Binding-site contacts:
Ligand atom N1 contacts residue PRO408 of chain 1.Z at 3.8 Å.
Ligand atom N7 contacts residue SER409 of chain 1.Z at 3.2 Å (h-bond).
Ligand atom C5 contacts residue PRO408 of chain 1.Z at 4.2 Å (hydrophobic).
Ligand atom N9 contacts residue PRO408 of chain 1.Z at 3.8 Å.
Ligand atom C5 contacts residue SER409 of chain 1.Z at 3.7 Å.
Ligand atom O1P contacts residue HIS405 of chain 1.DB at 3.9 Å.
Ligand atom C8 contacts residue HIS407 of chain 1.Z at 3.4 Å.
Ligand atom O2P contacts residue ASP403 of chain 1.DB at 3.9 Å.
Ligand atom N7 contacts residue PRO204 of chain 1.Z at 4.1 Å.
Ligand atom C2 contacts residue GLY416 of chain 1.Z at 3.6 Å.
Ligand atom C2 contacts residue ILE399 of chain 1.Z at 4.3 Å (hydrophobic).
Ligand atom O2P contacts residue GLY404 of chain 1.DB at 4.2 Å.
Ligand atom N6 contacts residue PRO204 of chain 1.Z at 4.4 Å.
Ligand atom C8 contacts residue PRO408 of chain 1.Z at 4.4 Å (hydrophobic).
Ligand atom N6 contacts residue PHE415 of chain 1.Z at 4.4 Å.
Ligand atom N1 contacts residue GLY416 of chain 1.Z at 3.1 Å (h-bond).
Ligand atom N6 contacts residue SER409 of chain 1.Z at 3.3 Å (h-bond).
Ligand atom C1' contacts residue PRO408 of chain 1.Z at 3.9 Å (hydrophobic).
Ligand atom N6 contacts residue GLY414 of chain 1.Z at 4.4 Å.
Ligand atom O2P contacts residue HIS407 of chain 1.Z at 4.1 Å.
Ligand atom C5 contacts residue PRO204 of chain 1.Z at 4.1 Å (hydrophobic).
Ligand atom C6 contacts residue SER409 of chain 1.Z at 3.8 Å.
Ligand atom C2' contacts residue HIS407 of chain 1.Z at 4.0 Å.
Ligand atom C6 contacts residue GLY416 of chain 1.Z at 4.2 Å.
Ligand atom C4 contacts residue PRO408 of chain 1.Z at 3.9 Å (hydrophobic).
Ligand atom N3 contacts residue PRO408 of chain 1.Z at 3.6 Å.
Ligand atom N6 contacts residue GLY416 of chain 1.Z at 3.7 Å.
Ligand atom C2 contacts residue PRO408 of chain 1.Z at 4.0 Å (hydrophobic).
Ligand atom C8 contacts residue SER409 of chain 1.Z at 4.2 Å.
Ligand atom C6 contacts residue PRO408 of chain 1.Z at 3.8 Å (hydrophobic).
Ligand atom N9 contacts residue HIS407 of chain 1.Z at 4.4 Å.
Ligand atom N7 contacts residue HIS407 of chain 1.Z at 3.8 Å.
Ligand atom N6 contacts residue PRO408 of chain 1.Z at 4.0 Å.
Ligand atom C6 contacts residue PRO204 of chain 1.Z at 4.3 Å (hydrophobic).
Ligand atom C2' contacts residue PRO408 of chain 1.Z at 4.3 Å (hydrophobic).

Sequence of chain 1.DB:
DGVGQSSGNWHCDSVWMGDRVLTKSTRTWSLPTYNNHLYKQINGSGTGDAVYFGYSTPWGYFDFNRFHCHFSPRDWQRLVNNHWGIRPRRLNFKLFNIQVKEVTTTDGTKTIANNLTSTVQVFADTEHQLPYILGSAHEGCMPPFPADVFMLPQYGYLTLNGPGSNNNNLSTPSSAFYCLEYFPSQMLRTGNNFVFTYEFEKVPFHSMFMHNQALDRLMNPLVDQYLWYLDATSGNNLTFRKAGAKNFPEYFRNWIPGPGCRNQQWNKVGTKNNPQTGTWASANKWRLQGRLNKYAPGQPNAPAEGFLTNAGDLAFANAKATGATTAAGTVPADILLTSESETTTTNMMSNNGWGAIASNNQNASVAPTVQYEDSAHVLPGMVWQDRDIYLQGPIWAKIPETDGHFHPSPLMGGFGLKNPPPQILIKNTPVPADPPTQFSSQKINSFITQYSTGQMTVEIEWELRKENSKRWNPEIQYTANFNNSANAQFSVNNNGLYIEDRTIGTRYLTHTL

Sequence of chain 1.Z:
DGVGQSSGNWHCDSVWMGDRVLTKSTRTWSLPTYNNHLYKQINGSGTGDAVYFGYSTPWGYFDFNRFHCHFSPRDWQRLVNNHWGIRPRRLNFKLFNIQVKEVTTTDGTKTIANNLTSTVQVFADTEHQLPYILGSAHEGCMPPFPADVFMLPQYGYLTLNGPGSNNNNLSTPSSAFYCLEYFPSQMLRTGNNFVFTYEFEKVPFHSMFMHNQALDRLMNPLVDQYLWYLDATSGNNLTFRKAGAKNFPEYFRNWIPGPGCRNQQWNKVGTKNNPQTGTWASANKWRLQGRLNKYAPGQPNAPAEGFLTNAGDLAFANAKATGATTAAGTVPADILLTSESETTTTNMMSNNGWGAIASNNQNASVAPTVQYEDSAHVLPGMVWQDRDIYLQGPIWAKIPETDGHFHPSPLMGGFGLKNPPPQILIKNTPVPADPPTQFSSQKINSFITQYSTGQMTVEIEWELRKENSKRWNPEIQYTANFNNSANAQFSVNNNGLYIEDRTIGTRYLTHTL

A small-molecule ligand and the protein it binds are described below.
Small molecule (SMILES): Nc1ncnc2c1ncn2[C@H]1C[C@H](O)[C@@H](COP(=O)(O)O)O1